Sequence of chain 1.C:
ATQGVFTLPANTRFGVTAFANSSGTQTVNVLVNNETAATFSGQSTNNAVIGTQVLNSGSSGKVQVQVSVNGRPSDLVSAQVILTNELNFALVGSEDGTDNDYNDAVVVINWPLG

Binding-site contacts:
Ligand atom O contacts residue ZDC1 of chain 1.K at 4.1 Å.
Ligand atom C contacts residue SER23 of chain 1.C at 4.3 Å.
Ligand atom C contacts residue NH21 of chain 1.L at 4.0 Å.
Ligand atom CA contacts residue ZDC1 of chain 1.K at 2.4 Å.
Ligand atom O contacts residue NH21 of chain 1.L at 4.0 Å.
Ligand atom N contacts residue SER23 of chain 1.C at 3.1 Å (h-bond).
Ligand atom N contacts residue ZDC1 of chain 1.K at 1.0 Å.
Ligand atom C contacts residue ZDC1 of chain 1.K at 3.1 Å.
Ligand atom O contacts residue NH21 of chain 1.L at 2.2 Å (h-bond).
Ligand atom CB contacts residue ZDC1 of chain 1.K at 3.1 Å.
Ligand atom O contacts residue NH21 of chain 1.L at 2.6 Å (h-bond).
Ligand atom CA contacts residue NH21 of chain 1.L at 2.4 Å.
Ligand atom CG contacts residue ZDC1 of chain 1.K at 4.2 Å.
Ligand atom CB contacts residue SER23 of chain 1.C at 4.3 Å.
Ligand atom CB contacts residue NH21 of chain 1.L at 3.5 Å.
Ligand atom C contacts residue ZDC1 of chain 1.K at 3.8 Å.
Ligand atom CA contacts residue ZDC1 of chain 1.K at 4.0 Å.
Ligand atom CA contacts residue SER23 of chain 1.C at 3.3 Å.
Ligand atom C contacts residue NH21 of chain 1.L at 3.8 Å.
Ligand atom C contacts residue NH21 of chain 1.L at 1.3 Å.
Ligand atom N contacts residue NH21 of chain 1.L at 2.7 Å (h-bond).
Ligand atom N contacts residue ZDC1 of chain 1.K at 3.0 Å.

This small molecule binds to this protein.
Small molecule (SMILES): CC(C)C[C@H](C=O)NC(=O)[C@@H](CC(C)C)NC(=O)[C@@H](CCCCN)NC(=O)[C@@H](C)NC(=O)[C@@H](CC(C)C)NC(=O)[C@@H](CCCCN)NC(=O)[C@@H](CCCCN)NC(=O)[C@@H](CC(C)C)NC(=O)[C@@H](C)NC(=O)[C@@H](CCCCN)NC(=O)[C@@H](CCCCN)NC(=O)[C@@H](Cc1ccc(O)cc1)NC(=O)[C@H](N)CCCCN